Sequence of chain 1.A:
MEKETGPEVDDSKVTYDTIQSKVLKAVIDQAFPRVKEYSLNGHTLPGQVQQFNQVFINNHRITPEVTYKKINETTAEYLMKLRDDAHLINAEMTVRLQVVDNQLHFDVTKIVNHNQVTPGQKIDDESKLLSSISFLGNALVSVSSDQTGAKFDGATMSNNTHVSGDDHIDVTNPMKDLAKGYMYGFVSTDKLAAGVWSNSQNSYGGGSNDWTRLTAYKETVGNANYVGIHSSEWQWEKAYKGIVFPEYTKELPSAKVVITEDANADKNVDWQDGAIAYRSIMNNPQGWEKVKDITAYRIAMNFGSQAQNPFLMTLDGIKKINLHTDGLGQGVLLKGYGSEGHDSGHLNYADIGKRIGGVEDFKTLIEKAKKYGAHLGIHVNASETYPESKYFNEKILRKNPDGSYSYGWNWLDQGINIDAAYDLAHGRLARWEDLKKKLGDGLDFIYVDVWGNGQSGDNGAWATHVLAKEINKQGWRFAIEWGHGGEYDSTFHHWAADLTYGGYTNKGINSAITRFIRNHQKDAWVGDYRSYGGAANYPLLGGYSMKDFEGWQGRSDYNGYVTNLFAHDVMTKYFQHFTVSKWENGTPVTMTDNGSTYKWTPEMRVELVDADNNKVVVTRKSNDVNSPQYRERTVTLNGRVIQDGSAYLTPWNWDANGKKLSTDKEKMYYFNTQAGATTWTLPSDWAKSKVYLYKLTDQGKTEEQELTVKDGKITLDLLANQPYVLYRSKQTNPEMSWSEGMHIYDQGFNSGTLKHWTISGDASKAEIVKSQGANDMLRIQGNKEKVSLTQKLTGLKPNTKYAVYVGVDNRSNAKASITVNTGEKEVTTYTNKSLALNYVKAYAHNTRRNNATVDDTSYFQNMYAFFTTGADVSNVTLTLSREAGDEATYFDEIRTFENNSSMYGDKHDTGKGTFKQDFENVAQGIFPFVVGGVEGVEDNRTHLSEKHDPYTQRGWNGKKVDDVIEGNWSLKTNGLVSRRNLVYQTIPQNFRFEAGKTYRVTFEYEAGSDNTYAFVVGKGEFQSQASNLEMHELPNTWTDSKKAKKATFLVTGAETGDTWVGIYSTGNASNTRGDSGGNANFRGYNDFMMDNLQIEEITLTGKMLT

The small molecule below binds the protein below.
Small molecule (SMILES): CO[C@H]1O[C@H](CO)[C@H](O)[C@H](O[C@@H]2O[C@H](CO)[C@H](O)[C@H](O)[C@H]2O)[C@H]1NC(C)=O

Binding-site contacts:
Ligand atom C4 contacts residue TRP411 of chain 1.A at 3.6 Å (hydrophobic).
Ligand atom C4 contacts residue ASP939 of chain 1.A at 3.8 Å.
Ligand atom O5 contacts residue TRP409 of chain 1.A at 4.2 Å.
Ligand atom O6 contacts residue ASP343 of chain 1.A at 4.5 Å.
Ligand atom C6 contacts residue TRP409 of chain 1.A at 4.1 Å (hydrophobic).
Ligand atom O4 contacts residue ASP939 of chain 1.A at 2.8 Å (salt-bridge).
Ligand atom O4 contacts residue GLU938 of chain 1.A at 4.2 Å.
Ligand atom C4 contacts residue TRP409 of chain 1.A at 3.8 Å (hydrophobic).
Ligand atom C3 contacts residue TRP411 of chain 1.A at 3.9 Å (hydrophobic).
Ligand atom C5 contacts residue TRP411 of chain 1.A at 3.5 Å (hydrophobic).
Ligand atom C5 contacts residue TRP409 of chain 1.A at 4.2 Å (hydrophobic).
Ligand atom O3 contacts residue LYS841 of chain 1.A at 3.0 Å (salt-bridge).
Ligand atom C3 contacts residue LYS841 of chain 1.A at 4.5 Å.
Ligand atom CM contacts residue TRP409 of chain 1.A at 4.3 Å (hydrophobic).
Ligand atom C3 contacts residue TRP409 of chain 1.A at 4.4 Å (hydrophobic).
Ligand atom O6 contacts residue TRP409 of chain 1.A at 3.4 Å.
Ligand atom O3 contacts residue ASP939 of chain 1.A at 3.9 Å.
Ligand atom C4 contacts residue GLU938 of chain 1.A at 3.6 Å.
Ligand atom C6 contacts residue TRP409 of chain 1.A at 3.5 Å (hydrophobic).
Ligand atom C5 contacts residue TRP409 of chain 1.A at 3.8 Å (hydrophobic).
Ligand atom O3 contacts residue GLU938 of chain 1.A at 2.6 Å (salt-bridge).
Ligand atom C6 contacts residue TRP411 of chain 1.A at 3.5 Å (hydrophobic).
Ligand atom O1 contacts residue TRP409 of chain 1.A at 4.1 Å.
Ligand atom C3 contacts residue GLU938 of chain 1.A at 3.3 Å.
Ligand atom O6 contacts residue TRP411 of chain 1.A at 3.4 Å.
Ligand atom O6 contacts residue TRP409 of chain 1.A at 2.9 Å (h-bond).